A protein and the small-molecule ligand that binds it are described below.
Small molecule (SMILES): Nc1ncnc2c1ncn2[C@@H]1O[C@H](CO[P](=O)(O)O[P](=O)(O)NP(=O)(O)O)[C@@H](O)[C@H]1O

Binding-site contacts:
Ligand atom O5' contacts residue THR40 of chain 2.C at 3.0 Å (h-bond).
Ligand atom N3B contacts residue GLY35 of chain 2.C at 2.9 Å (h-bond).
Ligand atom O1A contacts residue THR40 of chain 2.C at 2.5 Å (h-bond).
Ligand atom O1B contacts residue MG1 of chain 2.P at 3.4 Å.
Ligand atom N1 contacts residue GLU176 of chain 2.C at 2.8 Å (salt-bridge).
Ligand atom N6 contacts residue THR173 of chain 2.C at 3.2 Å.
Ligand atom O3G contacts residue MG1 of chain 2.P at 2.8 Å.
Ligand atom O4' contacts residue ARG137 of chain 2.C at 2.4 Å (salt-bridge).
Ligand atom C2 contacts residue THR173 of chain 2.C at 3.2 Å.
Ligand atom N6 contacts residue SER181 of chain 2.C at 3.2 Å (h-bond).
Ligand atom O1A contacts residue THR39 of chain 2.C at 3.3 Å (h-bond).
Ligand atom O2G contacts residue THR39 of chain 2.C at 2.2 Å (h-bond).
Ligand atom PB contacts residue GLY35 of chain 2.C at 3.5 Å.
Ligand atom O1G contacts residue ADX1 of chain 2.N at 2.7 Å (h-bond).
Ligand atom O2B contacts residue GLY37 of chain 2.C at 3.0 Å (h-bond).
Ligand atom C8 contacts residue THR40 of chain 2.C at 3.3 Å.
Ligand atom O3A contacts residue GLY35 of chain 2.C at 3.1 Å.
Ligand atom PA contacts residue THR40 of chain 2.C at 3.3 Å.
Ligand atom PB contacts residue LYS38 of chain 2.C at 3.4 Å.
Ligand atom O3G contacts residue ADX1 of chain 2.N at 3.3 Å (h-bond).
Ligand atom N3 contacts residue ARG137 of chain 2.C at 2.8 Å (salt-bridge).
Ligand atom C2 contacts residue GLU176 of chain 2.C at 3.3 Å.
Ligand atom N1 contacts residue THR173 of chain 2.C at 2.9 Å (h-bond).
Ligand atom C5' contacts residue GLY35 of chain 2.C at 3.3 Å.
Ligand atom O5' contacts residue GLY37 of chain 2.C at 3.2 Å.
Ligand atom O1B contacts residue THR39 of chain 2.C at 2.5 Å (h-bond).
Ligand atom N9 contacts residue ARG137 of chain 2.C at 3.0 Å (salt-bridge).
Ligand atom O2B contacts residue ALA36 of chain 2.C at 3.4 Å (h-bond).
Ligand atom O1G contacts residue LYS38 of chain 2.C at 3.4 Å.
Ligand atom O2G contacts residue MG1 of chain 2.P at 1.8 Å.
Ligand atom C4 contacts residue ARG137 of chain 2.C at 2.9 Å.
Ligand atom O3G contacts residue ASP62 of chain 2.C at 2.8 Å (salt-bridge).
Ligand atom C1' contacts residue ARG137 of chain 2.C at 3.1 Å.
Ligand atom O3A contacts residue GLY37 of chain 2.C at 3.0 Å (h-bond).
Ligand atom C6 contacts residue THR173 of chain 2.C at 3.4 Å.
Ligand atom PG contacts residue MG1 of chain 2.P at 2.9 Å.
Ligand atom O3G contacts residue LYS140 of chain 2.C at 2.4 Å (salt-bridge).
Ligand atom O1B contacts residue LYS38 of chain 2.C at 3.2 Å (salt-bridge).
Ligand atom O2B contacts residue LYS38 of chain 2.C at 2.8 Å (salt-bridge).
Ligand atom O1A contacts residue GLY37 of chain 2.C at 3.2 Å.

Sequence of chain 2.C:
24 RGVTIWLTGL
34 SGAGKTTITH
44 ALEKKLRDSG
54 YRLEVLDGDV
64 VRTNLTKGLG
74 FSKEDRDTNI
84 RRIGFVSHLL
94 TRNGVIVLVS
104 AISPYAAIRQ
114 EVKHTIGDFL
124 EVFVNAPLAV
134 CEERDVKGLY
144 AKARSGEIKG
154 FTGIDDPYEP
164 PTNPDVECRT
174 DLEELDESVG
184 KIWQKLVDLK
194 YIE